The small molecule below binds the protein below.
Small molecule (SMILES): O=c1cc(-c2ccc(O)c(O)c2)oc2cccc(O)c12

Binding-site contacts:
Ligand atom CAM contacts residue LEU45 of chain 1.B at 3.8 Å (hydrophobic).
Ligand atom OAT contacts residue MET89 of chain 1.B at 3.7 Å.
Ligand atom CAL contacts residue ILE41 of chain 1.B at 3.6 Å (hydrophobic).
Ligand atom CAF contacts residue LEU51 of chain 1.B at 4.1 Å (hydrophobic).
Ligand atom CAB contacts residue LEU51 of chain 1.B at 4.0 Å (hydrophobic).
Ligand atom CAM contacts residue PHE42 of chain 1.B at 3.8 Å (hydrophobic).
Ligand atom CAH contacts residue ILE41 of chain 1.B at 3.5 Å (hydrophobic).
Ligand atom CAC contacts residue ILE103 of chain 1.B at 4.0 Å (hydrophobic).
Ligand atom CAG contacts residue ILE41 of chain 1.B at 3.9 Å (hydrophobic).
Ligand atom CAD contacts residue TYR96 of chain 1.B at 3.8 Å (hydrophobic).
Ligand atom OAT contacts residue ALA93 of chain 1.B at 3.6 Å.
Ligand atom CAD contacts residue ASN97 of chain 1.B at 4.0 Å.
Ligand atom CAC contacts residue LEU51 of chain 1.B at 3.7 Å (hydrophobic).
Ligand atom CAD contacts residue LEU51 of chain 1.B at 3.8 Å (hydrophobic).
Ligand atom CAN contacts residue ASP63 of chain 1.B at 3.8 Å.
Ligand atom CAA contacts residue ILE103 of chain 1.B at 3.4 Å (hydrophobic).
Ligand atom CAC contacts residue ILE41 of chain 1.B at 4.0 Å (hydrophobic).
Ligand atom OAK contacts residue PRO46 of chain 1.B at 4.1 Å.
Ligand atom OAS contacts residue TYR54 of chain 1.B at 3.7 Å.
Ligand atom CAR contacts residue TYR54 of chain 1.B at 4.0 Å (hydrophobic).
Ligand atom CAR contacts residue ASN97 of chain 1.B at 4.0 Å.
Ligand atom CAN contacts residue PHE42 of chain 1.B at 3.5 Å (hydrophobic).
Ligand atom CAO contacts residue MET89 of chain 1.B at 3.8 Å (hydrophobic).
Ligand atom CAN contacts residue ILE41 of chain 1.B at 3.8 Å (hydrophobic).
Ligand atom CAL contacts residue LEU45 of chain 1.B at 3.7 Å (hydrophobic).
Ligand atom OAK contacts residue ILE41 of chain 1.B at 3.6 Å.
Ligand atom OAS contacts residue ALA93 of chain 1.B at 3.6 Å.
Ligand atom OAT contacts residue TYR54 of chain 1.B at 3.8 Å.
Ligand atom CAN contacts residue MET62 of chain 1.B at 4.0 Å (hydrophobic).
Ligand atom CAO contacts residue PHE42 of chain 1.B at 3.8 Å (hydrophobic).
Ligand atom CAQ contacts residue LEU45 of chain 1.B at 3.9 Å (hydrophobic).
Ligand atom CAR contacts residue ILE103 of chain 1.B at 3.7 Å (hydrophobic).
Ligand atom OAS contacts residue ASN97 of chain 1.B at 3.2 Å (h-bond).
Ligand atom CAA contacts residue ASN97 of chain 1.B at 4.1 Å.
Ligand atom CAO contacts residue MET62 of chain 1.B at 3.4 Å (hydrophobic).
Ligand atom CAB contacts residue ILE103 of chain 1.B at 3.7 Å (hydrophobic).
Ligand atom CAP contacts residue PHE42 of chain 1.B at 4.0 Å (hydrophobic).
Ligand atom CAE contacts residue LEU51 of chain 1.B at 4.0 Å (hydrophobic).
Ligand atom CAN contacts residue LEU45 of chain 1.B at 3.9 Å (hydrophobic).
Ligand atom CAM contacts residue ILE41 of chain 1.B at 3.0 Å (hydrophobic).

Sequence of chain 1.B:
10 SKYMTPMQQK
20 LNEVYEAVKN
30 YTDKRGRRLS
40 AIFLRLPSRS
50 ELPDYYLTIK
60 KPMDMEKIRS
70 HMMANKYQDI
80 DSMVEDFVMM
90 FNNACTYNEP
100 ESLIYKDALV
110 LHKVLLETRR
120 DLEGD